Binding-site contacts:
Ligand atom C2 contacts residue ASN218 of chain 2.E at 2.3 Å.
Ligand atom C5 contacts residue NAG1 of chain 2.J at 4.3 Å.
Ligand atom C3 contacts residue ASN218 of chain 2.E at 3.7 Å.
Ligand atom N2 contacts residue ASN218 of chain 2.E at 2.9 Å (h-bond).
Ligand atom C5 contacts residue ASN218 of chain 2.E at 3.6 Å.
Ligand atom O5 contacts residue NAG1 of chain 2.J at 4.1 Å.
Ligand atom C4 contacts residue ASN218 of chain 2.E at 4.1 Å.
Ligand atom O5 contacts residue ASN218 of chain 2.E at 2.3 Å (h-bond).
Ligand atom C1 contacts residue ASN218 of chain 2.E at 1.4 Å.
Ligand atom O7 contacts residue ASN218 of chain 2.E at 2.3 Å (h-bond).
Ligand atom C8 contacts residue ASN218 of chain 2.E at 4.3 Å.
Ligand atom O5 contacts residue THR235 of chain 2.E at 4.4 Å.
Ligand atom C1 contacts residue NAG1 of chain 2.J at 3.7 Å.
Ligand atom C7 contacts residue ASN218 of chain 2.E at 2.9 Å.

A small-molecule ligand and the protein it binds are described below.
Small molecule (SMILES): CC(=O)N[C@H]1[C@H](O[C@H]2[C@H](O)[C@@H](NC(C)=O)CO[C@@H]2CO)O[C@H](CO)[C@@H](O)[C@@H]1O

Sequence of chain 2.E:
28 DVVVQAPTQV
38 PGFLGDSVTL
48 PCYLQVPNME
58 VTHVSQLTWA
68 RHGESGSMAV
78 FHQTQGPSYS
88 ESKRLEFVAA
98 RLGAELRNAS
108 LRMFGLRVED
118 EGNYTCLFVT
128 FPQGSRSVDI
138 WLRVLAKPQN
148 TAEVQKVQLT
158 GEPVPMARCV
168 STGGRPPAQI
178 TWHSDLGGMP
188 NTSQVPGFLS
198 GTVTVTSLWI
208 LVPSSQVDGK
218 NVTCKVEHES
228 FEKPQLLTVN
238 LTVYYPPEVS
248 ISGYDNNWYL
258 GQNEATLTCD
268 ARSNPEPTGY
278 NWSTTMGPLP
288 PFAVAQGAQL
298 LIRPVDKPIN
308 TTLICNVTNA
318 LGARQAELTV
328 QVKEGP